Binding-site contacts:
Ligand atom C3 contacts residue ASN165 of chain 1.D at 3.9 Å.
Ligand atom C1 contacts residue ASN165 of chain 1.D at 1.5 Å.
Ligand atom C2 contacts residue ASN165 of chain 1.D at 2.5 Å.
Ligand atom O7 contacts residue ASN165 of chain 1.D at 3.5 Å (h-bond).
Ligand atom N2 contacts residue ASN165 of chain 1.D at 3.0 Å (h-bond).
Ligand atom O5 contacts residue ASN165 of chain 1.D at 2.4 Å (h-bond).
Ligand atom C4 contacts residue ASN165 of chain 1.D at 4.3 Å.
Ligand atom C5 contacts residue ASN165 of chain 1.D at 3.7 Å.
Ligand atom C8 contacts residue ASN165 of chain 1.D at 4.4 Å.
Ligand atom C7 contacts residue ASN164 of chain 1.D at 4.1 Å.
Ligand atom O7 contacts residue ASN164 of chain 1.D at 2.9 Å.
Ligand atom C7 contacts residue ASN165 of chain 1.D at 3.6 Å.

A small-molecule ligand and the protein it binds are described below.
Small molecule (SMILES): CC(=O)N[C@@H]1[C@@H](O)[C@H](O)[C@@H](CO)O[C@H]1O

Sequence of chain 1.D:
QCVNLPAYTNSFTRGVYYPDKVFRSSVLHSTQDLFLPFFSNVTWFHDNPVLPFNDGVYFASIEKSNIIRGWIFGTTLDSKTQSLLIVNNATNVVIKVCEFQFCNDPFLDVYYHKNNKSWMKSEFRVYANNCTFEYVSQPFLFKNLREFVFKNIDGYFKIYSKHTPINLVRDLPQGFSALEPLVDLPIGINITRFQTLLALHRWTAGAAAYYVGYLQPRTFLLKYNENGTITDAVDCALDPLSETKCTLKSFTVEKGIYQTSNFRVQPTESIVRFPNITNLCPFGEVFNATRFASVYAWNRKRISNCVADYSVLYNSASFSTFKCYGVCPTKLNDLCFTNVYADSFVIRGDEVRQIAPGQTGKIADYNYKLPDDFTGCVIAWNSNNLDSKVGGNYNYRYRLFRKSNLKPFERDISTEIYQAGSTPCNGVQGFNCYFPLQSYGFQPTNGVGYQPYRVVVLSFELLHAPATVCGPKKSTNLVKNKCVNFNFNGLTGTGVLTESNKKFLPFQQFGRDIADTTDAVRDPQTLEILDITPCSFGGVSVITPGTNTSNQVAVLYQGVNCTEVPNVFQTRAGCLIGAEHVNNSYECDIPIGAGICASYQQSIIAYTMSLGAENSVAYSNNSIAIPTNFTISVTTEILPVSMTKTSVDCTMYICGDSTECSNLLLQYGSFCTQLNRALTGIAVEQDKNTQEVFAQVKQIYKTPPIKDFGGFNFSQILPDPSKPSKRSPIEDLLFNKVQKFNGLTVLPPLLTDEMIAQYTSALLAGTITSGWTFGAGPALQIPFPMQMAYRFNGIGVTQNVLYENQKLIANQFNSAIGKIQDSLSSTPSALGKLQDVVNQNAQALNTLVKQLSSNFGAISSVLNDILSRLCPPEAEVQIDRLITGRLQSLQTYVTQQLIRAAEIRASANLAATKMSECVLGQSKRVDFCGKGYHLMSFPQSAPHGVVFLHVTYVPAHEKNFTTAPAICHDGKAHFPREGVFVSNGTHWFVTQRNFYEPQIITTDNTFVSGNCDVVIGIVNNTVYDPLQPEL